Binding-site contacts:
Ligand atom S3 contacts residue GLY70 of chain 1.A at 3.8 Å.
Ligand atom C7 contacts residue PRO105 of chain 1.A at 4.0 Å (hydrophobic).
Ligand atom C4 contacts residue GLU133 of chain 1.A at 3.5 Å.
Ligand atom S3 contacts residue PRO105 of chain 1.A at 4.1 Å.
Ligand atom S3 contacts residue LEU10 of chain 1.A at 4.0 Å.
Ligand atom C8 contacts residue PRO105 of chain 1.A at 4.1 Å (hydrophobic).
Ligand atom C8 contacts residue GLU112 of chain 1.A at 4.0 Å.
Ligand atom CL10 contacts residue VAL104 of chain 1.A at 3.6 Å.
Ligand atom C1 contacts residue MET67 of chain 1.A at 4.2 Å (hydrophobic).
Ligand atom N6 contacts residue PRO105 of chain 1.A at 3.7 Å.
Ligand atom C9 contacts residue ILE116 of chain 1.A at 4.1 Å (hydrophobic).
Ligand atom CL10 contacts residue GLU112 of chain 1.A at 3.8 Å.
Ligand atom C7 contacts residue GLY70 of chain 1.A at 3.8 Å.
Ligand atom C8 contacts residue ALA108 of chain 1.A at 3.8 Å (hydrophobic).
Ligand atom N5 contacts residue GLU133 of chain 1.A at 2.9 Å (salt-bridge).
Ligand atom C1 contacts residue LEU10 of chain 1.A at 4.0 Å (hydrophobic).
Ligand atom C2 contacts residue LEU10 of chain 1.A at 3.3 Å (hydrophobic).
Ligand atom C9 contacts residue ALA108 of chain 1.A at 4.0 Å (hydrophobic).
Ligand atom N5 contacts residue PRO105 of chain 1.A at 3.7 Å.
Ligand atom C9 contacts residue PRO105 of chain 1.A at 4.0 Å (hydrophobic).
Ligand atom S3 contacts residue THR12 of chain 1.A at 3.7 Å.
Ligand atom N6 contacts residue GLU133 of chain 1.A at 2.9 Å (salt-bridge).
Ligand atom C11 contacts residue LEU10 of chain 1.A at 4.5 Å (hydrophobic).
Ligand atom C11 contacts residue ILE116 of chain 1.A at 4.0 Å (hydrophobic).
Ligand atom CL10 contacts residue ILE116 of chain 1.A at 3.6 Å.
Ligand atom C12 contacts residue LEU10 of chain 1.A at 3.7 Å (hydrophobic).
Ligand atom C1 contacts residue PRO105 of chain 1.A at 4.0 Å (hydrophobic).
Ligand atom C8 contacts residue ILE72 of chain 1.A at 4.5 Å (hydrophobic).
Ligand atom C4 contacts residue LEU10 of chain 1.A at 3.7 Å (hydrophobic).
Ligand atom C4 contacts residue PRO105 of chain 1.A at 3.6 Å (hydrophobic).
Ligand atom CL10 contacts residue ARG113 of chain 1.A at 3.8 Å.
Ligand atom N6 contacts residue LEU10 of chain 1.A at 2.9 Å (h-bond).
Ligand atom C11 contacts residue PRO105 of chain 1.A at 3.9 Å (hydrophobic).
Ligand atom N6 contacts residue GLY11 of chain 1.A at 4.2 Å.
Ligand atom C9 contacts residue VAL104 of chain 1.A at 4.2 Å (hydrophobic).
Ligand atom CL10 contacts residue ALA108 of chain 1.A at 3.6 Å.
Ligand atom C12 contacts residue CYS103 of chain 1.A at 4.3 Å (hydrophobic).
Ligand atom C11 contacts residue CYS103 of chain 1.A at 4.0 Å (hydrophobic).
Ligand atom C2 contacts residue MET67 of chain 1.A at 4.0 Å (hydrophobic).
Ligand atom C12 contacts residue PRO105 of chain 1.A at 3.9 Å (hydrophobic).

A protein and the small-molecule ligand that binds it are described below.
Small molecule (SMILES): [H]/N=C(\N)SCc1ccc(Cl)cc1

Sequence of chain 1.A:
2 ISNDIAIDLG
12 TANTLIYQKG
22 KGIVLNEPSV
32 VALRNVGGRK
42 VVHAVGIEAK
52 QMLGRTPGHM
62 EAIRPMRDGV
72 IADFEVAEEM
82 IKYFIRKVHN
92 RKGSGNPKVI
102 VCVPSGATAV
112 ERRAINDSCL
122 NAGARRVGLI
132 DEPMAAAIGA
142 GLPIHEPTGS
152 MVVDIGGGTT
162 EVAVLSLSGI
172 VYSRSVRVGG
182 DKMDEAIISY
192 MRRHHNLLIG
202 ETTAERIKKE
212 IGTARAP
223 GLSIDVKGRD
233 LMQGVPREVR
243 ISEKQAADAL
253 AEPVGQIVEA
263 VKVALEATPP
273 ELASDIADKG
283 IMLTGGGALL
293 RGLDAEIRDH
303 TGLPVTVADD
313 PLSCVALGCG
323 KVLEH